Sequence of chain 1.E:
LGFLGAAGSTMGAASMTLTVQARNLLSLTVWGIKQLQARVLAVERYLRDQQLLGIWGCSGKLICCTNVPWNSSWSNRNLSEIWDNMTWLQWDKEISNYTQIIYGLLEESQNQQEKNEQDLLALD

The small molecule below binds the protein below.
Small molecule (SMILES): CC(=O)N[C@H]1[C@H](O[C@H]2[C@H](O)[C@@H](NC(C)=O)CO[C@@H]2CO)O[C@H](CO)[C@@H](O)[C@@H]1O

Binding-site contacts:
Ligand atom C8 contacts residue LYS122 of chain 1.E at 3.1 Å.
Ligand atom C7 contacts residue LYS122 of chain 1.E at 4.4 Å.
Ligand atom C1 contacts residue ASN126 of chain 1.E at 1.4 Å.
Ligand atom C8 contacts residue GLU123 of chain 1.E at 3.7 Å.
Ligand atom C4 contacts residue ASN126 of chain 1.E at 4.0 Å.
Ligand atom C2 contacts residue ASN126 of chain 1.E at 2.2 Å.
Ligand atom C7 contacts residue ASN126 of chain 1.E at 2.9 Å.
Ligand atom C8 contacts residue SER125 of chain 1.E at 4.0 Å.
Ligand atom C5 contacts residue ASN126 of chain 1.E at 3.5 Å.
Ligand atom N2 contacts residue ASN126 of chain 1.E at 2.5 Å (h-bond).
Ligand atom O7 contacts residue ASN126 of chain 1.E at 3.2 Å (h-bond).
Ligand atom O5 contacts residue ASN126 of chain 1.E at 2.2 Å (h-bond).
Ligand atom C8 contacts residue ASN126 of chain 1.E at 4.1 Å.
Ligand atom C3 contacts residue ASN126 of chain 1.E at 3.6 Å.